Binding-site contacts:
Ligand atom CAS contacts residue TYR472 of chain 1.D at 3.7 Å (hydrophobic).
Ligand atom FAF contacts residue TYR472 of chain 1.D at 3.2 Å.
Ligand atom CAL contacts residue LEU672 of chain 1.D at 4.0 Å (hydrophobic).
Ligand atom FAH contacts residue THR729 of chain 1.D at 3.9 Å.
Ligand atom CAT contacts residue THR502 of chain 1.D at 3.4 Å.
Ligand atom NAP contacts residue TYR472 of chain 1.D at 3.6 Å.
Ligand atom PBA contacts residue SER676 of chain 1.D at 3.1 Å.
Ligand atom OAA contacts residue THR502 of chain 1.D at 3.2 Å (h-bond).
Ligand atom OAA contacts residue ARG507 of chain 1.D at 3.3 Å (salt-bridge).
Ligand atom CAT contacts residue TYR472 of chain 1.D at 3.8 Å (hydrophobic).
Ligand atom CAZ contacts residue TYR754 of chain 1.D at 4.0 Å (hydrophobic).
Ligand atom CAM contacts residue GLU424 of chain 1.D at 4.0 Å.
Ligand atom NAP contacts residue PRO500 of chain 1.D at 3.0 Å (h-bond).
Ligand atom OAQ contacts residue LEU672 of chain 1.D at 3.5 Å.
Ligand atom OAA contacts residue TYR472 of chain 1.D at 3.9 Å.
Ligand atom OAA contacts residue PRO500 of chain 1.D at 3.7 Å.
Ligand atom FAH contacts residue TYR427 of chain 1.D at 3.7 Å.
Ligand atom FAH contacts residue TYR754 of chain 1.D at 2.8 Å.
Ligand atom CAU contacts residue TYR472 of chain 1.D at 4.0 Å (hydrophobic).
Ligand atom OAC contacts residue SER676 of chain 1.D at 2.5 Å (h-bond).
Ligand atom CAL contacts residue THR708 of chain 1.D at 3.9 Å.
Ligand atom OAQ contacts residue THR708 of chain 1.D at 3.2 Å.
Ligand atom CAZ contacts residue GLU424 of chain 1.D at 3.8 Å.
Ligand atom CAJ contacts residue TYR472 of chain 1.D at 3.5 Å (hydrophobic).
Ligand atom OAE contacts residue SER676 of chain 1.D at 2.7 Å (h-bond).
Ligand atom CAV contacts residue PRO500 of chain 1.D at 4.0 Å (hydrophobic).
Ligand atom FAF contacts residue PRO500 of chain 1.D at 3.0 Å.
Ligand atom FAF contacts residue TYR427 of chain 1.D at 3.8 Å.
Ligand atom OAC contacts residue GLY675 of chain 1.D at 3.5 Å.
Ligand atom NAP contacts residue THR502 of chain 1.D at 3.6 Å (h-bond).
Ligand atom CAV contacts residue TYR472 of chain 1.D at 3.6 Å (hydrophobic).
Ligand atom OAB contacts residue ARG507 of chain 1.D at 3.8 Å.
Ligand atom FAF contacts residue GLU424 of chain 1.D at 3.1 Å.
Ligand atom FAG contacts residue MET730 of chain 1.D at 3.2 Å.
Ligand atom CAJ contacts residue TYR754 of chain 1.D at 3.8 Å (hydrophobic).
Ligand atom FAG contacts residue GLU424 of chain 1.D at 3.3 Å.
Ligand atom OAD contacts residue SER676 of chain 1.D at 3.6 Å (h-bond).
Ligand atom CAW contacts residue TYR472 of chain 1.D at 3.9 Å (hydrophobic).
Ligand atom FAH contacts residue PRO500 of chain 1.D at 3.8 Å.
Ligand atom CAT contacts residue PRO500 of chain 1.D at 3.8 Å (hydrophobic).

The small molecule below binds the protein below.
Small molecule (SMILES): O=c1[nH]c2cc(C(F)(F)F)c(N3CCOCC3)cc2n(CP(=O)(O)O)c1=O

Sequence of chain 1.D:
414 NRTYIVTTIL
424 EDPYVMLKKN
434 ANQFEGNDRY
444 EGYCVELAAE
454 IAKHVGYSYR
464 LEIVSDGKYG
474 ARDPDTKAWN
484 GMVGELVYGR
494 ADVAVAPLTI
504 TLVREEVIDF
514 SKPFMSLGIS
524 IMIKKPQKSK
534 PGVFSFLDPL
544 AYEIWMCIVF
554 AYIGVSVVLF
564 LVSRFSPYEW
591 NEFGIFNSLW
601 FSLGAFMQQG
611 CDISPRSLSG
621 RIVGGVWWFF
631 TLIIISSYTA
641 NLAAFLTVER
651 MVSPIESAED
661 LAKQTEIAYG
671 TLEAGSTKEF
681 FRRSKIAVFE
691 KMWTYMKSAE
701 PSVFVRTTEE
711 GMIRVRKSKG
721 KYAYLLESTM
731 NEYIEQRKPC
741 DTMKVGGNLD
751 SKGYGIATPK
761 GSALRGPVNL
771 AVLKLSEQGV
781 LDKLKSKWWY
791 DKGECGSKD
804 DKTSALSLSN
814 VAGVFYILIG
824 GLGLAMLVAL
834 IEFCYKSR